Binding-site contacts:
Ligand atom N6 contacts residue TYR50 of chain 44.D at 4.2 Å.
Ligand atom N3 contacts residue TRP47 of chain 44.D at 4.1 Å.
Ligand atom N6 contacts residue TRP47 of chain 44.D at 3.8 Å.
Ligand atom C2 contacts residue TRP47 of chain 44.D at 4.2 Å (hydrophobic).
Ligand atom OP2 contacts residue VAL178 of chain 44.E at 4.5 Å.
Ligand atom N9 contacts residue TRP47 of chain 44.D at 3.9 Å.
Ligand atom C4 contacts residue TRP47 of chain 44.D at 3.9 Å (hydrophobic).
Ligand atom C5 contacts residue TRP47 of chain 44.D at 3.8 Å (hydrophobic).
Ligand atom N7 contacts residue TRP47 of chain 44.D at 3.7 Å.
Ligand atom N6 contacts residue THR48 of chain 44.D at 3.3 Å (h-bond).
Ligand atom N1 contacts residue THR48 of chain 44.D at 4.0 Å.
Ligand atom C6 contacts residue TRP47 of chain 44.D at 3.9 Å (hydrophobic).
Ligand atom N1 contacts residue TRP47 of chain 44.D at 4.3 Å.
Ligand atom O4' contacts residue TRP47 of chain 44.D at 4.1 Å.
Ligand atom C6 contacts residue THR48 of chain 44.D at 4.2 Å.
Ligand atom C5' contacts residue VAL178 of chain 44.E at 4.5 Å (hydrophobic).
Ligand atom OP2 contacts residue GLY49 of chain 44.E at 4.2 Å.
Ligand atom C1' contacts residue TRP47 of chain 44.D at 4.3 Å (hydrophobic).
Ligand atom O4' contacts residue LYS143 of chain 44.D at 4.1 Å.
Ligand atom C8 contacts residue TRP47 of chain 44.D at 3.8 Å (hydrophobic).

Sequence of chain 44.D:
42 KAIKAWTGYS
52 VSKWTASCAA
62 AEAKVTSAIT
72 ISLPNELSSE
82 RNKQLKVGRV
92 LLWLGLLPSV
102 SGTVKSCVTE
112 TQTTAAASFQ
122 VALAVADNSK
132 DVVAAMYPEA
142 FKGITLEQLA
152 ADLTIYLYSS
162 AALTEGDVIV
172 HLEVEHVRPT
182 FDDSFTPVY

A protein and the small-molecule ligand that binds it are described below.
Small molecule (SMILES): Nc1ncnc2c1ncn2[C@@H]1O[C@H](COO[C@@H]2C[C@@H](CO[P](=O)(O)O[C@H]3[C@@H](O)[C@H](n4cnc5c(N)ncnc54)O[C@@H]3COP(=O)=O)O[C@H]2n2ccc(=O)[nH]c2=O)[C@@H](OOP(O)OC[C@H]2O[C@@H](n3ccc(=O)[nH]c3=O)[C@H](O)[C@@H]2O)[C@H]1O.Op1oo1

Sequence of chain 44.E:
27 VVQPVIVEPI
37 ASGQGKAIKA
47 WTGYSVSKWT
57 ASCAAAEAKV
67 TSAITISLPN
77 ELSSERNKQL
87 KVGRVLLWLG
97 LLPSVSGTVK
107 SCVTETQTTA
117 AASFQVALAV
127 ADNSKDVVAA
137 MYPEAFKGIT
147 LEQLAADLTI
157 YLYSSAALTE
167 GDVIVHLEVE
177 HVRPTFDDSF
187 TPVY